Sequence of chain 1.E:
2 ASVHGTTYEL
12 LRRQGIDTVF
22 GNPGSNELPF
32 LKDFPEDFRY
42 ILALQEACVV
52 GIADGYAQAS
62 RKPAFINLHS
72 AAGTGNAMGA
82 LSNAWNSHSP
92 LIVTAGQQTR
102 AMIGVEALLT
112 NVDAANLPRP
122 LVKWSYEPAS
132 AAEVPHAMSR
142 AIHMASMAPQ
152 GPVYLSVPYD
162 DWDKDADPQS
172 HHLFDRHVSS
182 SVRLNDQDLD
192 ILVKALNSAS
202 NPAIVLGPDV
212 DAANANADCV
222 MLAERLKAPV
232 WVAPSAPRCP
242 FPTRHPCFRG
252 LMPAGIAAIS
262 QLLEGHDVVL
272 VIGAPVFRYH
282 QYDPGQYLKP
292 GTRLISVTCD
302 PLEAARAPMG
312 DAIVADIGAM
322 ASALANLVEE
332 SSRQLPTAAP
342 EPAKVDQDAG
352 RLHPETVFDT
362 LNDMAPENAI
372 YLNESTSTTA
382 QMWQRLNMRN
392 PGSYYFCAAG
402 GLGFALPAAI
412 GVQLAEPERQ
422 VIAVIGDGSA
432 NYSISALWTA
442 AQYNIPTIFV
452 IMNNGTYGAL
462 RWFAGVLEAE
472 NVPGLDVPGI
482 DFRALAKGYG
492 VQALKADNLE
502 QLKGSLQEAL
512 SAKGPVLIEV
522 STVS

A protein and the small-molecule ligand that binds it are described below.
Small molecule (SMILES): O=C(O)[C@H](O)c1ccccc1

Binding-site contacts:
Ligand atom C10 contacts residue LEU110 of chain 1.E at 3.6 Å (hydrophobic).
Ligand atom C3 contacts residue PHE397 of chain 1.F at 3.8 Å (hydrophobic).
Ligand atom O12 contacts residue GLY25 of chain 1.E at 3.8 Å.
Ligand atom C5 contacts residue ALA460 of chain 1.F at 4.3 Å (hydrophobic).
Ligand atom C3 contacts residue GLY401 of chain 1.F at 4.2 Å.
Ligand atom C7 contacts residue HIS281 of chain 1.F at 3.9 Å.
Ligand atom O12 contacts residue LEU461 of chain 1.F at 3.5 Å.
Ligand atom C4 contacts residue PHE397 of chain 1.F at 4.0 Å (hydrophobic).
Ligand atom C7 contacts residue TPP1 of chain 1.JA at 3.7 Å.
Ligand atom O8 contacts residue HIS70 of chain 1.E at 2.8 Å (h-bond).
Ligand atom C1 contacts residue HIS281 of chain 1.F at 3.6 Å.
Ligand atom C6 contacts residue PHE464 of chain 1.F at 4.2 Å (hydrophobic).
Ligand atom C5 contacts residue HIS281 of chain 1.F at 3.9 Å.
Ligand atom C10 contacts residue HIS70 of chain 1.E at 4.0 Å.
Ligand atom C7 contacts residue LEU110 of chain 1.E at 3.4 Å (hydrophobic).
Ligand atom C1 contacts residue TPP1 of chain 1.JA at 3.6 Å.
Ligand atom C2 contacts residue GLY401 of chain 1.F at 3.6 Å.
Ligand atom C7 contacts residue SER26 of chain 1.E at 4.4 Å.
Ligand atom C5 contacts residue THR377 of chain 1.F at 3.9 Å.
Ligand atom O11 contacts residue SER26 of chain 1.E at 2.7 Å (h-bond).
Ligand atom O11 contacts residue HIS281 of chain 1.F at 3.2 Å.
Ligand atom O12 contacts residue HIS70 of chain 1.E at 3.9 Å.
Ligand atom O12 contacts residue SER26 of chain 1.E at 2.9 Å (h-bond).
Ligand atom C10 contacts residue SER26 of chain 1.E at 3.3 Å.
Ligand atom O12 contacts residue TPP1 of chain 1.JA at 3.2 Å.
Ligand atom O8 contacts residue LEU110 of chain 1.E at 3.4 Å.
Ligand atom O8 contacts residue GLY401 of chain 1.F at 4.0 Å.
Ligand atom C5 contacts residue TPP1 of chain 1.JA at 4.2 Å.
Ligand atom C2 contacts residue TPP1 of chain 1.JA at 4.0 Å.
Ligand atom C3 contacts residue THR377 of chain 1.F at 3.8 Å.
Ligand atom O11 contacts residue PHE464 of chain 1.F at 3.6 Å.
Ligand atom C10 contacts residue TPP1 of chain 1.JA at 3.7 Å.
Ligand atom C10 contacts residue HIS281 of chain 1.F at 4.1 Å.
Ligand atom C6 contacts residue TPP1 of chain 1.JA at 3.9 Å.
Ligand atom C2 contacts residue HIS281 of chain 1.F at 4.3 Å.
Ligand atom O8 contacts residue TPP1 of chain 1.JA at 2.8 Å (h-bond).
Ligand atom C6 contacts residue HIS281 of chain 1.F at 3.4 Å.
Ligand atom C7 contacts residue HIS70 of chain 1.E at 3.8 Å.
Ligand atom C4 contacts residue THR377 of chain 1.F at 3.5 Å.
Ligand atom O11 contacts residue LEU110 of chain 1.E at 3.3 Å.

Sequence of chain 1.F:
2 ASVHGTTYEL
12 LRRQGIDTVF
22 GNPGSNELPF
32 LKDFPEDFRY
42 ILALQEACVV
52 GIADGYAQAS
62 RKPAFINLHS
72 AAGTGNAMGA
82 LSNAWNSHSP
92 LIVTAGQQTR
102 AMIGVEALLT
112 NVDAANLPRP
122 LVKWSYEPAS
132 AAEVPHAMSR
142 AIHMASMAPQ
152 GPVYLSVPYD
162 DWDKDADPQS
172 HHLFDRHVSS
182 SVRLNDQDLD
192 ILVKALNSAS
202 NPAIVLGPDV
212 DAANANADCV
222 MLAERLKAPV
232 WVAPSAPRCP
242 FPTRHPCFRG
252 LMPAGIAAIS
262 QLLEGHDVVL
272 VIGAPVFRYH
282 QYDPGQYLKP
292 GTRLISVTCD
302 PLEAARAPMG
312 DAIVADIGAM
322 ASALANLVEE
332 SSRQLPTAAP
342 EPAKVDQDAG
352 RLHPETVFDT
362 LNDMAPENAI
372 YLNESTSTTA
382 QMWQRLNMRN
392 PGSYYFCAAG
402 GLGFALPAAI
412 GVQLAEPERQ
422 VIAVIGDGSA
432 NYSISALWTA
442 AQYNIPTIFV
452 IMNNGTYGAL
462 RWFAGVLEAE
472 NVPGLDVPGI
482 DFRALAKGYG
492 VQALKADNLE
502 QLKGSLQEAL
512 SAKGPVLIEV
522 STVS